This small molecule binds to this protein.
Small molecule (SMILES): O=c1[nH]cnc2c1ncn2[C@@H]1O[C@H](COP(=O)(O)O)[C@@H](O)[C@H]1O

Binding-site contacts:
Ligand atom N7 contacts residue ILE200 of chain 3.A at 3.5 Å.
Ligand atom O2P contacts residue GLY198 of chain 3.A at 3.5 Å.
Ligand atom C4' contacts residue ASP234 of chain 3.A at 3.5 Å.
Ligand atom O6 contacts residue GLY319 of chain 3.A at 3.5 Å.
Ligand atom O1P contacts residue SER258 of chain 3.A at 3.0 Å (h-bond).
Ligand atom O5' contacts residue GLY235 of chain 3.A at 3.5 Å.
Ligand atom C8 contacts residue MET70 of chain 3.A at 3.5 Å (hydrophobic).
Ligand atom O2' contacts residue ASP234 of chain 3.A at 2.5 Å (salt-bridge).
Ligand atom O6 contacts residue MET284 of chain 3.A at 3.2 Å (h-bond).
Ligand atom C5' contacts residue TYR281 of chain 3.A at 3.6 Å (hydrophobic).
Ligand atom C2 contacts residue GLU318 of chain 3.A at 3.7 Å.
Ligand atom N1 contacts residue GLU318 of chain 3.A at 2.9 Å (salt-bridge).
Ligand atom O3P contacts residue GLY257 of chain 3.A at 2.9 Å (h-bond).
Ligand atom N1 contacts residue AUN1 of chain 3.C at 3.7 Å.
Ligand atom O3P contacts residue SER258 of chain 3.A at 3.3 Å (h-bond).
Ligand atom O3' contacts residue MET255 of chain 3.A at 3.6 Å.
Ligand atom N7 contacts residue MET284 of chain 3.A at 2.9 Å (h-bond).
Ligand atom O3' contacts residue ASP234 of chain 3.A at 2.6 Å (salt-bridge).
Ligand atom O2P contacts residue SER199 of chain 3.A at 2.8 Å (h-bond).
Ligand atom O1P contacts residue TYR281 of chain 3.A at 2.6 Å (h-bond).
Ligand atom O5' contacts residue GLY198 of chain 3.A at 3.5 Å.
Ligand atom C2' contacts residue ASP234 of chain 3.A at 3.6 Å.
Ligand atom C5 contacts residue ILE200 of chain 3.A at 3.5 Å (hydrophobic).
Ligand atom C6 contacts residue GLY285 of chain 3.A at 3.7 Å.
Ligand atom O2' contacts residue AUN1 of chain 3.C at 3.3 Å.
Ligand atom O6 contacts residue GLY283 of chain 3.A at 3.4 Å.
Ligand atom C3' contacts residue ASP234 of chain 3.A at 3.4 Å.
Ligand atom O2' contacts residue ASN173 of chain 3.A at 3.7 Å.
Ligand atom C4 contacts residue ILE200 of chain 3.A at 3.7 Å (hydrophobic).
Ligand atom P contacts residue SER199 of chain 3.A at 3.7 Å.
Ligand atom N7 contacts residue GLY283 of chain 3.A at 3.4 Å.
Ligand atom N3 contacts residue CYS201 of chain 3.A at 3.7 Å.
Ligand atom O3' contacts residue SER68 of chain 3.A at 2.8 Å (h-bond).
Ligand atom C3' contacts residue SER68 of chain 3.A at 3.7 Å.
Ligand atom C8 contacts residue ILE200 of chain 3.A at 3.7 Å (hydrophobic).
Ligand atom O6 contacts residue GLY285 of chain 3.A at 2.7 Å (h-bond).
Ligand atom C2 contacts residue CYS201 of chain 3.A at 3.3 Å (hydrophobic).
Ligand atom O2P contacts residue GLY236 of chain 3.A at 2.9 Å (h-bond).
Ligand atom C5 contacts residue MET284 of chain 3.A at 3.7 Å (hydrophobic).
Ligand atom O1P contacts residue SER199 of chain 3.A at 2.7 Å (h-bond).

Sequence of chain 3.A:
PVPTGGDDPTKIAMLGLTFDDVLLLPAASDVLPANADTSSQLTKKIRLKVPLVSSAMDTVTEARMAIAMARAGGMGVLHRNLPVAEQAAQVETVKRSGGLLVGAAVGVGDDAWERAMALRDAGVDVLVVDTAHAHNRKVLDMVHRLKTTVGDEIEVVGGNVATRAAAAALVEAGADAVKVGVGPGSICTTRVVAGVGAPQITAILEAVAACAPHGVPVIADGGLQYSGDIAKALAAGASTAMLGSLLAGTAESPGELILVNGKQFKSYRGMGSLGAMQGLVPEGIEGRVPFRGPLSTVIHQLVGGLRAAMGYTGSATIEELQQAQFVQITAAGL